Sequence of chain 1.A:
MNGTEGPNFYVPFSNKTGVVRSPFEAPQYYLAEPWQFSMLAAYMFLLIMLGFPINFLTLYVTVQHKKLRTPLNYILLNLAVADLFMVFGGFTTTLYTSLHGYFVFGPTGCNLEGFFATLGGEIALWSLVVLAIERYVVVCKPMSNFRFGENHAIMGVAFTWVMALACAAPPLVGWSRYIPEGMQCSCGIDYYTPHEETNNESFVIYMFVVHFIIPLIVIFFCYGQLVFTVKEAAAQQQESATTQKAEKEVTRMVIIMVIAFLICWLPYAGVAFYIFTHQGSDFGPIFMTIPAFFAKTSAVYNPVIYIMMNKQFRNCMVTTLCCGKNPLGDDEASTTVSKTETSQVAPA

Binding-site contacts:
Ligand atom C14 contacts residue ALA118 of chain 1.A at 3.6 Å (hydrophobic).
Ligand atom C3 contacts residue PHE213 of chain 1.A at 3.7 Å (hydrophobic).
Ligand atom C20 contacts residue TRP266 of chain 1.A at 3.9 Å (hydrophobic).
Ligand atom C17 contacts residue TYR269 of chain 1.A at 3.9 Å (hydrophobic).
Ligand atom C13 contacts residue ALA118 of chain 1.A at 3.6 Å (hydrophobic).
Ligand atom C18 contacts residue GLY122 of chain 1.A at 3.7 Å.
Ligand atom C10 contacts residue THR119 of chain 1.A at 3.5 Å.
Ligand atom C12 contacts residue CYS188 of chain 1.A at 3.2 Å (hydrophobic).
Ligand atom C19 contacts residue TYR269 of chain 1.A at 3.7 Å (hydrophobic).
Ligand atom C4 contacts residue PHE262 of chain 1.A at 3.6 Å (hydrophobic).
Ligand atom C7 contacts residue TYR269 of chain 1.A at 3.8 Å (hydrophobic).
Ligand atom C11 contacts residue THR119 of chain 1.A at 3.5 Å.
Ligand atom C10 contacts residue TYR269 of chain 1.A at 3.9 Å (hydrophobic).
Ligand atom C11 contacts residue TYR269 of chain 1.A at 3.8 Å (hydrophobic).
Ligand atom C2 contacts residue ALA270 of chain 1.A at 4.0 Å (hydrophobic).
Ligand atom C15 contacts residue LYS297 of chain 1.A at 1.3 Å.
Ligand atom C12 contacts residue ALA118 of chain 1.A at 3.5 Å (hydrophobic).
Ligand atom C8 contacts residue TRP266 of chain 1.A at 3.9 Å (hydrophobic).
Ligand atom C13 contacts residue LYS297 of chain 1.A at 3.6 Å.
Ligand atom C19 contacts residue ILE190 of chain 1.A at 3.5 Å (hydrophobic).
Ligand atom C11 contacts residue CYS188 of chain 1.A at 3.6 Å (hydrophobic).
Ligand atom C17 contacts residue ALA270 of chain 1.A at 3.4 Å (hydrophobic).
Ligand atom C9 contacts residue THR119 of chain 1.A at 3.6 Å.
Ligand atom C5 contacts residue TRP266 of chain 1.A at 3.7 Å (hydrophobic).
Ligand atom C14 contacts residue GLU114 of chain 1.A at 3.8 Å.
Ligand atom C9 contacts residue TYR269 of chain 1.A at 3.6 Å (hydrophobic).
Ligand atom C8 contacts residue TYR269 of chain 1.A at 3.5 Å (hydrophobic).
Ligand atom C14 contacts residue LYS297 of chain 1.A at 2.4 Å.
Ligand atom C11 contacts residue GLY189 of chain 1.A at 3.8 Å.
Ligand atom C19 contacts residue THR119 of chain 1.A at 3.6 Å.
Ligand atom C16 contacts residue HIS212 of chain 1.A at 3.8 Å.
Ligand atom C15 contacts residue ALA293 of chain 1.A at 3.3 Å (hydrophobic).
Ligand atom C4 contacts residue TRP266 of chain 1.A at 3.9 Å (hydrophobic).
Ligand atom C2 contacts residue PHE213 of chain 1.A at 3.6 Å (hydrophobic).
Ligand atom C5 contacts residue GLU123 of chain 1.A at 3.9 Å.
Ligand atom C18 contacts residue TRP266 of chain 1.A at 3.6 Å (hydrophobic).
Ligand atom C20 contacts residue ALA293 of chain 1.A at 3.8 Å (hydrophobic).
Ligand atom C16 contacts residue MET208 of chain 1.A at 3.8 Å (hydrophobic).
Ligand atom C18 contacts residue GLU123 of chain 1.A at 3.9 Å.
Ligand atom C19 contacts residue TYR192 of chain 1.A at 3.4 Å (hydrophobic).

The protein below binds the small molecule below.
Small molecule (SMILES): CC1=C(/C=C/C(C)=C/C=C/C(C)=C/C=O)C(C)(C)CCC1